Binding-site contacts:
Ligand atom C5 contacts residue VAL127 of chain 1.B at 4.2 Å (hydrophobic).
Ligand atom C3 contacts residue ASN122 of chain 1.B at 3.8 Å.
Ligand atom C1 contacts residue ASN122 of chain 1.B at 1.4 Å.
Ligand atom N2 contacts residue ASN122 of chain 1.B at 2.9 Å (h-bond).
Ligand atom C2 contacts residue THR124 of chain 1.B at 3.9 Å.
Ligand atom C1 contacts residue THR124 of chain 1.B at 3.7 Å.
Ligand atom C7 contacts residue THR124 of chain 1.B at 4.4 Å.
Ligand atom C8 contacts residue THR124 of chain 1.B at 3.8 Å.
Ligand atom O5 contacts residue VAL127 of chain 1.B at 4.3 Å.
Ligand atom C5 contacts residue ASN122 of chain 1.B at 3.7 Å.
Ligand atom C8 contacts residue ALA123 of chain 1.B at 4.3 Å (hydrophobic).
Ligand atom C4 contacts residue ASN122 of chain 1.B at 4.2 Å.
Ligand atom O5 contacts residue ASN122 of chain 1.B at 2.4 Å (h-bond).
Ligand atom C2 contacts residue ASN122 of chain 1.B at 2.4 Å.
Ligand atom N2 contacts residue THR124 of chain 1.B at 3.4 Å (h-bond).
Ligand atom C6 contacts residue VAL127 of chain 1.B at 3.8 Å (hydrophobic).
Ligand atom O7 contacts residue ASN122 of chain 1.B at 4.3 Å.
Ligand atom C3 contacts residue THR124 of chain 1.B at 4.2 Å.
Ligand atom C7 contacts residue ASN122 of chain 1.B at 3.8 Å.

This protein binds this small molecule.
Small molecule (SMILES): CC(=O)N[C@@H]1[C@@H](O)[C@H](O)[C@@H](CO)O[C@H]1O

Sequence of chain 1.B:
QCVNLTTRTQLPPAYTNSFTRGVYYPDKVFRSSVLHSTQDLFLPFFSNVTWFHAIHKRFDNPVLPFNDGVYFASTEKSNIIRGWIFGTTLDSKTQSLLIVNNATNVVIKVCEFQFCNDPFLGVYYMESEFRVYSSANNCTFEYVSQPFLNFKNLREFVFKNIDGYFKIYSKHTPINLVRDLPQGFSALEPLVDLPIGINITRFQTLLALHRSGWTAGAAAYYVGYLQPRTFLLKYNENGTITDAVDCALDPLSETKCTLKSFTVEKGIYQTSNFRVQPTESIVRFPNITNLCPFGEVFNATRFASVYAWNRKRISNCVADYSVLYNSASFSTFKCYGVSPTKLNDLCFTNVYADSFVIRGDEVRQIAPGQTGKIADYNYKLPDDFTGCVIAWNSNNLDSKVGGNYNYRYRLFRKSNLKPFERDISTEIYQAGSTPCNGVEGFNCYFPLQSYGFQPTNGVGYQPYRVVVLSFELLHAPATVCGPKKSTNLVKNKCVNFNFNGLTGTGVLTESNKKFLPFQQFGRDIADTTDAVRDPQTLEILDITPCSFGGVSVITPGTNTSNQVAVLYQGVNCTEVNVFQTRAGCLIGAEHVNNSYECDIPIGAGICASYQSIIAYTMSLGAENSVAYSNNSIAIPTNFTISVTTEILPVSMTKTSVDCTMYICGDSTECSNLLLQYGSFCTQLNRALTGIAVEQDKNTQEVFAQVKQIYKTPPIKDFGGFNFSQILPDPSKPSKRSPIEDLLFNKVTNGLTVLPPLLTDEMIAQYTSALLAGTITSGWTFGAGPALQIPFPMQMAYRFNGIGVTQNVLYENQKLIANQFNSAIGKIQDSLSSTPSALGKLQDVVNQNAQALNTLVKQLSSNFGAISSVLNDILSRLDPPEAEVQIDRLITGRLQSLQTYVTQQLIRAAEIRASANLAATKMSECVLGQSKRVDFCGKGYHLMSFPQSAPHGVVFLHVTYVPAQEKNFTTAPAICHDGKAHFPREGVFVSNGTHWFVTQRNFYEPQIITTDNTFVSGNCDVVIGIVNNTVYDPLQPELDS